This protein binds this small molecule.
Small molecule (SMILES): CCCC[C@]1(C(=O)O)C[C@H]1[C@H](N)C(=O)O

Binding-site contacts:
Ligand atom N01 contacts residue HIS82 of chain 1.B at 3.7 Å.
Ligand atom O01 contacts residue SER167 of chain 1.B at 3.7 Å.
Ligand atom N01 contacts residue THR110 of chain 1.B at 3.0 Å (h-bond).
Ligand atom C07 contacts residue THR110 of chain 1.B at 3.5 Å.
Ligand atom O02 contacts residue GLY166 of chain 1.B at 3.6 Å.
Ligand atom O01 contacts residue LEU109 of chain 1.B at 3.8 Å.
Ligand atom C08 contacts residue HIS82 of chain 1.B at 3.6 Å.
Ligand atom O02 contacts residue SER167 of chain 1.B at 2.8 Å (h-bond).
Ligand atom O04 contacts residue THR168 of chain 1.B at 2.8 Å (h-bond).
Ligand atom C01 contacts residue HIS82 of chain 1.B at 3.7 Å.
Ligand atom C05 contacts residue THR168 of chain 1.B at 3.4 Å.
Ligand atom O03 contacts residue THR168 of chain 1.B at 2.3 Å (h-bond).
Ligand atom O02 contacts residue HIS82 of chain 1.B at 3.8 Å.
Ligand atom C05 contacts residue GLY166 of chain 1.B at 4.0 Å.
Ligand atom C10 contacts residue ASN165 of chain 1.B at 3.8 Å.
Ligand atom C07 contacts residue ARG115 of chain 1.B at 3.3 Å.
Ligand atom C10 contacts residue PRO164 of chain 1.B at 3.6 Å (hydrophobic).
Ligand atom O01 contacts residue THR110 of chain 1.B at 2.9 Å (h-bond).
Ligand atom O01 contacts residue HIS82 of chain 1.B at 3.5 Å.
Ligand atom C02 contacts residue TYR208 of chain 1.B at 3.6 Å (hydrophobic).
Ligand atom C06 contacts residue SER167 of chain 1.B at 3.9 Å.
Ligand atom O04 contacts residue ASP209 of chain 1.B at 3.7 Å.
Ligand atom O03 contacts residue GLY166 of chain 1.B at 3.0 Å.
Ligand atom C08 contacts residue TYR208 of chain 1.B at 3.7 Å (hydrophobic).
Ligand atom C06 contacts residue THR110 of chain 1.B at 3.3 Å.
Ligand atom C09 contacts residue PRO164 of chain 1.B at 3.6 Å (hydrophobic).
Ligand atom C10 contacts residue GLY166 of chain 1.B at 3.8 Å.
Ligand atom O01 contacts residue SER108 of chain 1.B at 3.5 Å (h-bond).
Ligand atom C04 contacts residue GLY166 of chain 1.B at 3.5 Å.
Ligand atom C06 contacts residue SER108 of chain 1.B at 4.0 Å.
Ligand atom C07 contacts residue HIS82 of chain 1.B at 3.7 Å.
Ligand atom C05 contacts residue SER167 of chain 1.B at 3.2 Å.
Ligand atom C07 contacts residue SER167 of chain 1.B at 3.5 Å.
Ligand atom C09 contacts residue VAL163 of chain 1.B at 3.8 Å (hydrophobic).
Ligand atom O03 contacts residue SER167 of chain 1.B at 2.3 Å (h-bond).
Ligand atom C03 contacts residue SER167 of chain 1.B at 3.8 Å.
Ligand atom O02 contacts residue ARG115 of chain 1.B at 3.0 Å (salt-bridge).
Ligand atom O01 contacts residue ARG115 of chain 1.B at 2.6 Å (salt-bridge).
Ligand atom N01 contacts residue SER108 of chain 1.B at 2.7 Å (h-bond).
Ligand atom C10 contacts residue HIS82 of chain 1.B at 3.9 Å.

Sequence of chain 1.B:
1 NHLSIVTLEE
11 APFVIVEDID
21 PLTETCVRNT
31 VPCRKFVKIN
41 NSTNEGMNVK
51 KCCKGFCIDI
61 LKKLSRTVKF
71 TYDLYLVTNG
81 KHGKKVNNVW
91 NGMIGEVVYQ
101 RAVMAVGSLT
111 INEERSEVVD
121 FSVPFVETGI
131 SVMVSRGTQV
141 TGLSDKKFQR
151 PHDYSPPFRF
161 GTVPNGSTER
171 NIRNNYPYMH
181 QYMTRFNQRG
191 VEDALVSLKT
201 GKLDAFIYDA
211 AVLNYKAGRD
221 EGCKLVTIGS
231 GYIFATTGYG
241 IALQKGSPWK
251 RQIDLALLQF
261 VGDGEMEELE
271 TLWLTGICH